Sequence of chain 1.A:
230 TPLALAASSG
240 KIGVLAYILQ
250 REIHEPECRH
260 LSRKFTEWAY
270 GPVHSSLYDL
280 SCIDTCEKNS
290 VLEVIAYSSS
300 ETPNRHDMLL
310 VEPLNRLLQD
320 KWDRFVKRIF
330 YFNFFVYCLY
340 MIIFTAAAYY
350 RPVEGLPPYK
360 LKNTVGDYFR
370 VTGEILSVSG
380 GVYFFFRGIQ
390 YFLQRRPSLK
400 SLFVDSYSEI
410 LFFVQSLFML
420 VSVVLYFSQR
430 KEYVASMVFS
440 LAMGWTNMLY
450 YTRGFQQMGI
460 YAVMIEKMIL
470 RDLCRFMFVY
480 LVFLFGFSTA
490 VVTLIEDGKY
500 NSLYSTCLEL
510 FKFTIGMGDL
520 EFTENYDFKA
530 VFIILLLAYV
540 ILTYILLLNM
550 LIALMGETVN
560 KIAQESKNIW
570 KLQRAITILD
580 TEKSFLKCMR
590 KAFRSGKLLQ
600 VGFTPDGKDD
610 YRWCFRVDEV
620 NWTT

Binding-site contacts:
Ligand atom C08 contacts residue VAL335 of chain 1.A at 4.1 Å (hydrophobic).
Ligand atom P12 contacts residue ARG386 of chain 1.A at 2.5 Å.
Ligand atom O13 contacts residue ARG386 of chain 1.A at 1.6 Å (salt-bridge).
Ligand atom C25 contacts residue TYR339 of chain 1.A at 4.0 Å (hydrophobic).
Ligand atom C23 contacts residue TYR336 of chain 1.A at 4.1 Å (hydrophobic).
Ligand atom O07 contacts residue TYR382 of chain 1.A at 3.8 Å.
Ligand atom O22 contacts residue ASN332 of chain 1.A at 4.0 Å.
Ligand atom C10 contacts residue TYR450 of chain 1.A at 3.9 Å (hydrophobic).
Ligand atom O15 contacts residue PHE383 of chain 1.A at 3.1 Å.
Ligand atom O22 contacts residue TYR336 of chain 1.A at 3.8 Å.
Ligand atom O15 contacts residue ARG386 of chain 1.A at 2.9 Å (salt-bridge).
Ligand atom C19 contacts residue GLU408 of chain 1.A at 3.6 Å.
Ligand atom O11 contacts residue ARG386 of chain 1.A at 4.0 Å.
Ligand atom N18 contacts residue GLU408 of chain 1.A at 3.4 Å (salt-bridge).
Ligand atom O24 contacts residue TYR336 of chain 1.A at 4.0 Å.
Ligand atom C23 contacts residue PHE383 of chain 1.A at 3.4 Å (hydrophobic).
Ligand atom C16 contacts residue TYR450 of chain 1.A at 3.8 Å (hydrophobic).
Ligand atom O24 contacts residue PHE383 of chain 1.A at 2.4 Å.
Ligand atom O06 contacts residue ASN332 of chain 1.A at 2.2 Å (h-bond).
Ligand atom O14 contacts residue ARG386 of chain 1.A at 3.0 Å (salt-bridge).
Ligand atom C19 contacts residue PHE411 of chain 1.A at 2.8 Å (hydrophobic).
Ligand atom C16 contacts residue PHE383 of chain 1.A at 3.6 Å (hydrophobic).
Ligand atom O07 contacts residue ASN332 of chain 1.A at 3.7 Å.
Ligand atom O14 contacts residue TYR450 of chain 1.A at 3.9 Å.
Ligand atom O15 contacts residue TYR450 of chain 1.A at 4.0 Å.
Ligand atom C16 contacts residue ARG386 of chain 1.A at 3.8 Å.
Ligand atom C20 contacts residue TYR449 of chain 1.A at 3.0 Å (hydrophobic).
Ligand atom N18 contacts residue PHE411 of chain 1.A at 4.1 Å.
Ligand atom C25 contacts residue VAL335 of chain 1.A at 3.4 Å (hydrophobic).
Ligand atom O22 contacts residue PHE383 of chain 1.A at 3.9 Å.
Ligand atom C05 contacts residue ASN332 of chain 1.A at 3.2 Å.
Ligand atom C21 contacts residue GLU408 of chain 1.A at 2.3 Å.
Ligand atom O13 contacts residue TYR382 of chain 1.A at 3.5 Å (h-bond).
Ligand atom O11 contacts residue TYR450 of chain 1.A at 2.8 Å (h-bond).
Ligand atom C20 contacts residue GLU408 of chain 1.A at 3.7 Å.
Ligand atom O24 contacts residue TYR382 of chain 1.A at 4.0 Å.
Ligand atom C10 contacts residue ASN332 of chain 1.A at 3.5 Å.
Ligand atom P12 contacts residue TYR450 of chain 1.A at 3.8 Å.
Ligand atom O11 contacts residue ASN332 of chain 1.A at 3.8 Å.
Ligand atom C17 contacts residue ARG386 of chain 1.A at 3.6 Å.

This small molecule binds to this protein.
Small molecule (SMILES): CCCCCC(=O)O[C@@H](COC(=O)CCCC)COP(=O)(O)OCC[N+](C)(C)C